This protein binds this small molecule.
Small molecule (SMILES): CSCC[C@H](NC(=O)[C@H](Cc1ccc(O)cc1)NC(=O)[C@@H]1CCCN1C(=O)[C@H](Cc1ccccc1)NC(=O)[C@@H](NC(=O)CNC(=O)[C@@H]1CCCN1C(=O)[C@H](C)NC(=O)[C@@H](N)Cc1ccccc1)C(C)C)C(=O)O

Binding-site contacts:
Ligand atom CG contacts residue LYS65 of chain 1.A at 3.2 Å.
Ligand atom CD2 contacts residue TRP166 of chain 1.A at 2.9 Å (hydrophobic).
Ligand atom CB contacts residue GLU62 of chain 1.A at 3.2 Å.
Ligand atom CB contacts residue TYR155 of chain 1.A at 3.3 Å (hydrophobic).
Ligand atom O contacts residue GLN69 of chain 1.A at 3.4 Å (h-bond).
Ligand atom CE1 contacts residue TYR155 of chain 1.A at 3.2 Å (hydrophobic).
Ligand atom O contacts residue LYS145 of chain 1.A at 3.1 Å (salt-bridge).
Ligand atom O contacts residue ASN79 of chain 1.A at 2.7 Å (h-bond).
Ligand atom O contacts residue TRP146 of chain 1.A at 3.1 Å (h-bond).
Ligand atom CD1 contacts residue TYR155 of chain 1.A at 3.5 Å (hydrophobic).
Ligand atom CG contacts residue GLN69 of chain 1.A at 3.3 Å.
Ligand atom O contacts residue LYS65 of chain 1.A at 3.2 Å.
Ligand atom CG contacts residue GLU8 of chain 1.A at 3.2 Å.
Ligand atom CD2 contacts residue LYS65 of chain 1.A at 3.4 Å.
Ligand atom C contacts residue TYR83 of chain 1.A at 3.2 Å (hydrophobic).
Ligand atom CG contacts residue ALA151 of chain 1.A at 3.2 Å (hydrophobic).
Ligand atom CD1 contacts residue LYS65 of chain 1.A at 3.1 Å.
Ligand atom CE contacts residue PHE115 of chain 1.A at 3.4 Å (hydrophobic).
Ligand atom N contacts residue TYR6 of chain 1.A at 3.4 Å (h-bond).
Ligand atom CE contacts residue LEU94 of chain 1.A at 3.3 Å (hydrophobic).
Ligand atom O contacts residue TYR6 of chain 1.A at 3.4 Å.
Ligand atom O contacts residue TRP146 of chain 1.A at 2.5 Å (h-bond).
Ligand atom N contacts residue GLU62 of chain 1.A at 2.8 Å (salt-bridge).
Ligand atom N contacts residue LYS65 of chain 1.A at 3.1 Å (salt-bridge).
Ligand atom O contacts residue LYS65 of chain 1.A at 3.1 Å.
Ligand atom CG contacts residue TRP166 of chain 1.A at 3.3 Å (hydrophobic).
Ligand atom CE1 contacts residue LYS65 of chain 1.A at 3.2 Å.
Ligand atom CB contacts residue TRP166 of chain 1.A at 3.1 Å (hydrophobic).
Ligand atom CE2 contacts residue LYS65 of chain 1.A at 3.4 Å.
Ligand atom N contacts residue TYR170 of chain 1.A at 2.5 Å (h-bond).
Ligand atom CZ contacts residue LYS65 of chain 1.A at 3.3 Å.
Ligand atom O contacts residue TRP72 of chain 1.A at 2.9 Å (h-bond).
Ligand atom CG contacts residue TRP146 of chain 1.A at 3.4 Å (hydrophobic).
Ligand atom C contacts residue TRP146 of chain 1.A at 3.5 Å (hydrophobic).
Ligand atom CZ contacts residue GLU162 of chain 1.A at 3.2 Å.
Ligand atom N contacts residue SER76 of chain 1.A at 3.4 Å (h-bond).
Ligand atom OXT contacts residue THR142 of chain 1.A at 2.6 Å (h-bond).
Ligand atom OXT contacts residue TYR83 of chain 1.A at 2.6 Å (h-bond).
Ligand atom O contacts residue TYR83 of chain 1.A at 3.2 Å (h-bond).
Ligand atom O contacts residue TYR158 of chain 1.A at 3.0 Å (h-bond).

Sequence of chain 1.A:
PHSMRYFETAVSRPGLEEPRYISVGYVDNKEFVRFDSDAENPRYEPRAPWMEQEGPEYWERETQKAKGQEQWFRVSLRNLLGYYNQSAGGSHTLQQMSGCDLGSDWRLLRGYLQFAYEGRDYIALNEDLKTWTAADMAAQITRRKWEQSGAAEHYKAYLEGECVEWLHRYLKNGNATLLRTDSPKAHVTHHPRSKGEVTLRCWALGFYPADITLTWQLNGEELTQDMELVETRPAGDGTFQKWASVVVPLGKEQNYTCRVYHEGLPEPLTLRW